Sequence of chain 1.A:
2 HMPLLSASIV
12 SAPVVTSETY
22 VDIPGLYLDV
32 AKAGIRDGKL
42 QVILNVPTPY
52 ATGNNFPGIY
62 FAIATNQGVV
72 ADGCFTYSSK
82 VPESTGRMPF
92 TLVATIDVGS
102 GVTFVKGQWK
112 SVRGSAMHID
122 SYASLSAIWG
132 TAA

The protein below binds the small molecule below.
Small molecule (SMILES): C[C@@H]1O[C@H](C#Cc2ccc(C(C)(C)CN)cc2)[C@@H](O)[C@H](O)[C@@H]1O

Binding-site contacts:
Ligand atom O3 contacts residue ARG114 of chain 1.A at 3.1 Å (salt-bridge).
Ligand atom C16 contacts residue TYR21 of chain 1.A at 4.1 Å (hydrophobic).
Ligand atom O4 contacts residue THR77 of chain 1.A at 3.6 Å (h-bond).
Ligand atom C3 contacts residue THR77 of chain 1.A at 3.8 Å.
Ligand atom C11 contacts residue TYR61 of chain 1.A at 3.3 Å (hydrophobic).
Ligand atom O2 contacts residue THR77 of chain 1.A at 3.8 Å.
Ligand atom C7 contacts residue ARG88 of chain 2.A at 3.2 Å.
Ligand atom C6 contacts residue ARG88 of chain 2.A at 3.9 Å.
Ligand atom C17 contacts residue SER122 of chain 2.A at 4.1 Å.
Ligand atom C17 contacts residue ASP73 of chain 1.A at 3.7 Å.
Ligand atom C10 contacts residue TYR61 of chain 1.A at 3.6 Å (hydrophobic).
Ligand atom C17 contacts residue GLY74 of chain 1.A at 3.6 Å.
Ligand atom C4 contacts residue ARG88 of chain 2.A at 4.1 Å.
Ligand atom C9 contacts residue ARG88 of chain 2.A at 4.0 Å.
Ligand atom C5 contacts residue THR86 of chain 2.A at 4.1 Å.
Ligand atom C14 contacts residue ARG88 of chain 2.A at 3.8 Å.
Ligand atom C6 contacts residue TYR51 of chain 2.A at 3.7 Å (hydrophobic).
Ligand atom C18 contacts residue SER122 of chain 2.A at 3.7 Å.
Ligand atom O2 contacts residue ARG114 of chain 1.A at 2.9 Å (salt-bridge).
Ligand atom C14 contacts residue THR49 of chain 2.A at 3.9 Å.
Ligand atom C8 contacts residue ARG88 of chain 2.A at 3.4 Å.
Ligand atom C4 contacts residue THR86 of chain 2.A at 3.4 Å.
Ligand atom C16 contacts residue ASP73 of chain 1.A at 3.4 Å.
Ligand atom O5 contacts residue ARG88 of chain 2.A at 3.0 Å (salt-bridge).
Ligand atom O4 contacts residue THR86 of chain 2.A at 2.7 Å (h-bond).
Ligand atom C16 contacts residue TYR61 of chain 1.A at 3.9 Å (hydrophobic).
Ligand atom C4 contacts residue SER85 of chain 2.A at 4.0 Å.
Ligand atom C2 contacts residue ARG88 of chain 2.A at 4.1 Å.
Ligand atom C5 contacts residue ARG88 of chain 2.A at 3.9 Å.
Ligand atom C1 contacts residue ARG88 of chain 2.A at 3.7 Å.
Ligand atom C2 contacts residue ARG114 of chain 1.A at 4.0 Å.
Ligand atom O4 contacts residue ARG88 of chain 2.A at 3.2 Å (salt-bridge).
Ligand atom C6 contacts residue THR86 of chain 2.A at 3.6 Å.
Ligand atom C13 contacts residue THR49 of chain 2.A at 3.9 Å.
Ligand atom C12 contacts residue TYR61 of chain 1.A at 3.9 Å (hydrophobic).
Ligand atom C2 contacts residue THR77 of chain 1.A at 4.1 Å.
Ligand atom O4 contacts residue GLY87 of chain 2.A at 3.5 Å.
Ligand atom C13 contacts residue SER122 of chain 2.A at 4.0 Å.
Ligand atom O3 contacts residue THR77 of chain 1.A at 2.7 Å (h-bond).
Ligand atom C3 contacts residue ARG114 of chain 1.A at 3.7 Å.

Sequence of chain 2.A:
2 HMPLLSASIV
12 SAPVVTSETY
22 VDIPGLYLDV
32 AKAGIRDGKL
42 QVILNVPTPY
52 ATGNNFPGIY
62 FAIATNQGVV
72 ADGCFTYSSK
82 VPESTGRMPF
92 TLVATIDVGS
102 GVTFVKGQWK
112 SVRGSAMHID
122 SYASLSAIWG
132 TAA